Sequence of chain 1.K:
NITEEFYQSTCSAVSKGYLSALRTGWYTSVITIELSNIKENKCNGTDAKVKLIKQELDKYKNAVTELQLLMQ

The small molecule below binds the protein below.
Small molecule (SMILES): CC(=O)N[C@@H]1[C@@H](O)[C@H](O)[C@@H](CO)O[C@H]1O

Binding-site contacts:
Ligand atom C1 contacts residue ASN45 of chain 1.K at 1.4 Å.
Ligand atom O5 contacts residue CYS44 of chain 1.K at 3.5 Å.
Ligand atom O6 contacts residue LYS43 of chain 1.K at 4.1 Å.
Ligand atom C5 contacts residue ASN45 of chain 1.K at 3.5 Å.
Ligand atom C6 contacts residue ASN45 of chain 1.K at 4.0 Å.
Ligand atom O6 contacts residue ASN45 of chain 1.K at 3.4 Å (h-bond).
Ligand atom O5 contacts residue ASN45 of chain 1.K at 2.4 Å (h-bond).
Ligand atom C2 contacts residue ASN45 of chain 1.K at 2.4 Å.
Ligand atom C6 contacts residue LYS43 of chain 1.K at 3.6 Å.
Ligand atom O6 contacts residue CYS44 of chain 1.K at 3.7 Å.
Ligand atom C4 contacts residue ASN45 of chain 1.K at 3.5 Å.
Ligand atom C6 contacts residue CYS44 of chain 1.K at 3.4 Å (hydrophobic).
Ligand atom C3 contacts residue ASN45 of chain 1.K at 3.8 Å.
Ligand atom C7 contacts residue ASN45 of chain 1.K at 3.9 Å.
Ligand atom N2 contacts residue ASN45 of chain 1.K at 3.0 Å (h-bond).
Ligand atom C5 contacts residue CYS44 of chain 1.K at 4.0 Å (hydrophobic).